Binding-site contacts:
Ligand atom C9 contacts residue HIS227 of chain 1.B at 3.8 Å.
Ligand atom C5 contacts residue TYR112 of chain 1.A at 3.3 Å (hydrophobic).
Ligand atom C7 contacts residue TYR112 of chain 1.A at 3.9 Å (hydrophobic).
Ligand atom O1P contacts residue TIN1 of chain 1.D at 3.9 Å.
Ligand atom C9 contacts residue TYR340 of chain 1.B at 3.9 Å (hydrophobic).
Ligand atom O1 contacts residue TIN1 of chain 1.D at 3.0 Å.
Ligand atom C5 contacts residue TIN1 of chain 1.D at 3.9 Å.
Ligand atom C2 contacts residue TYR146 of chain 1.A at 3.7 Å (hydrophobic).
Ligand atom C10 contacts residue GLY229 of chain 1.B at 3.3 Å.
Ligand atom C9 contacts residue TIN1 of chain 1.D at 4.0 Å.
Ligand atom O2P contacts residue ASN145 of chain 1.A at 3.0 Å (h-bond).
Ligand atom O3P contacts residue TYR146 of chain 1.A at 3.4 Å (h-bond).
Ligand atom C9 contacts residue TYR279 of chain 1.B at 3.7 Å (hydrophobic).
Ligand atom C4 contacts residue TYR146 of chain 1.A at 2.5 Å (hydrophobic).
Ligand atom C13 contacts residue CYS233 of chain 1.B at 3.9 Å (hydrophobic).
Ligand atom O2P contacts residue TYR146 of chain 1.A at 2.4 Å (h-bond).
Ligand atom C15 contacts residue CYS233 of chain 1.B at 3.3 Å (hydrophobic).
Ligand atom C4 contacts residue HIS227 of chain 1.B at 3.9 Å.
Ligand atom C6 contacts residue HIS227 of chain 1.B at 3.0 Å.
Ligand atom P contacts residue TYR146 of chain 1.A at 3.5 Å.
Ligand atom C15 contacts residue TRP282 of chain 1.B at 3.9 Å (hydrophobic).
Ligand atom C7 contacts residue HIS227 of chain 1.B at 3.3 Å.
Ligand atom C3 contacts residue TYR146 of chain 1.A at 3.6 Å (hydrophobic).
Ligand atom O1P contacts residue ASN145 of chain 1.A at 3.8 Å.
Ligand atom C10 contacts residue HIS227 of chain 1.B at 3.8 Å.
Ligand atom C4 contacts residue TYR230 of chain 1.B at 3.9 Å (hydrophobic).
Ligand atom O1 contacts residue LYS110 of chain 1.A at 3.6 Å.
Ligand atom C6 contacts residue TIN1 of chain 1.D at 3.8 Å.
Ligand atom O2P contacts residue HIS147 of chain 1.A at 3.0 Å (h-bond).
Ligand atom C8 contacts residue HIS227 of chain 1.B at 3.3 Å.
Ligand atom O3P contacts residue LYS144 of chain 1.A at 3.9 Å.
Ligand atom O3P contacts residue ARG270 of chain 1.B at 3.9 Å.
Ligand atom C1 contacts residue HIS147 of chain 1.A at 3.9 Å.
Ligand atom C7 contacts residue TIN1 of chain 1.D at 3.7 Å.
Ligand atom P contacts residue LYS110 of chain 1.A at 3.2 Å.
Ligand atom O3P contacts residue LYS110 of chain 1.A at 3.7 Å.
Ligand atom O1P contacts residue LYS110 of chain 1.A at 1.8 Å.
Ligand atom C14 contacts residue TIN1 of chain 1.D at 3.7 Å.
Ligand atom C14 contacts residue ARG181 of chain 1.B at 3.3 Å.
Ligand atom C3 contacts residue HIS227 of chain 1.B at 4.0 Å.

Sequence of chain 1.B:
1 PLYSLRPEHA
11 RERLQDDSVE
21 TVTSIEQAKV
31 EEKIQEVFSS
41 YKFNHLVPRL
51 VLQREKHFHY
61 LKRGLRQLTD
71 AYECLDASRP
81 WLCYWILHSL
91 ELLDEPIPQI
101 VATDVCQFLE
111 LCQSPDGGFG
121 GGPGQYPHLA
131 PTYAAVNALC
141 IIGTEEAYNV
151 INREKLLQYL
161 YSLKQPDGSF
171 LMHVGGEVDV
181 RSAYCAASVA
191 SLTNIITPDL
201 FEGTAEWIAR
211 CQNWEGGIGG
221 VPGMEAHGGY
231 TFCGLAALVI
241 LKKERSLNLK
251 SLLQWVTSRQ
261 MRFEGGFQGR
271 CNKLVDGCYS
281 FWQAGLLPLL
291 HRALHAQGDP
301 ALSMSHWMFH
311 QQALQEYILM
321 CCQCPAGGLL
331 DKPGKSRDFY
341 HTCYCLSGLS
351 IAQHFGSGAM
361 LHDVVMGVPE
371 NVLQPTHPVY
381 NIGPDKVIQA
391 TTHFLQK

This protein binds this small molecule.
Small molecule (SMILES): CC(C)CCCC(C)CCCC(C)C[C@@H](O)P(=O)(O)O

Sequence of chain 1.A:
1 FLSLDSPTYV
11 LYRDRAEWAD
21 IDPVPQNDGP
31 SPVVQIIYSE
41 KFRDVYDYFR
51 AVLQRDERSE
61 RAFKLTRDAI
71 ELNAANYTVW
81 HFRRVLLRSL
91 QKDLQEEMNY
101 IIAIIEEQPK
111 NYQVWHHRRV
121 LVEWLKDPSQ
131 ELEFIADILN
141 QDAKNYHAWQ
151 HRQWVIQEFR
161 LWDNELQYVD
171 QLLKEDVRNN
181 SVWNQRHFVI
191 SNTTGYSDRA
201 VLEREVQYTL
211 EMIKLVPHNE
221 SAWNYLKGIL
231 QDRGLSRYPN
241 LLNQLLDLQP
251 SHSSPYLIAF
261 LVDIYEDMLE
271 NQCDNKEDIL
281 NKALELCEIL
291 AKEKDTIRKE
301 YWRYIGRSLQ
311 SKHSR